Sequence of chain 1.A:
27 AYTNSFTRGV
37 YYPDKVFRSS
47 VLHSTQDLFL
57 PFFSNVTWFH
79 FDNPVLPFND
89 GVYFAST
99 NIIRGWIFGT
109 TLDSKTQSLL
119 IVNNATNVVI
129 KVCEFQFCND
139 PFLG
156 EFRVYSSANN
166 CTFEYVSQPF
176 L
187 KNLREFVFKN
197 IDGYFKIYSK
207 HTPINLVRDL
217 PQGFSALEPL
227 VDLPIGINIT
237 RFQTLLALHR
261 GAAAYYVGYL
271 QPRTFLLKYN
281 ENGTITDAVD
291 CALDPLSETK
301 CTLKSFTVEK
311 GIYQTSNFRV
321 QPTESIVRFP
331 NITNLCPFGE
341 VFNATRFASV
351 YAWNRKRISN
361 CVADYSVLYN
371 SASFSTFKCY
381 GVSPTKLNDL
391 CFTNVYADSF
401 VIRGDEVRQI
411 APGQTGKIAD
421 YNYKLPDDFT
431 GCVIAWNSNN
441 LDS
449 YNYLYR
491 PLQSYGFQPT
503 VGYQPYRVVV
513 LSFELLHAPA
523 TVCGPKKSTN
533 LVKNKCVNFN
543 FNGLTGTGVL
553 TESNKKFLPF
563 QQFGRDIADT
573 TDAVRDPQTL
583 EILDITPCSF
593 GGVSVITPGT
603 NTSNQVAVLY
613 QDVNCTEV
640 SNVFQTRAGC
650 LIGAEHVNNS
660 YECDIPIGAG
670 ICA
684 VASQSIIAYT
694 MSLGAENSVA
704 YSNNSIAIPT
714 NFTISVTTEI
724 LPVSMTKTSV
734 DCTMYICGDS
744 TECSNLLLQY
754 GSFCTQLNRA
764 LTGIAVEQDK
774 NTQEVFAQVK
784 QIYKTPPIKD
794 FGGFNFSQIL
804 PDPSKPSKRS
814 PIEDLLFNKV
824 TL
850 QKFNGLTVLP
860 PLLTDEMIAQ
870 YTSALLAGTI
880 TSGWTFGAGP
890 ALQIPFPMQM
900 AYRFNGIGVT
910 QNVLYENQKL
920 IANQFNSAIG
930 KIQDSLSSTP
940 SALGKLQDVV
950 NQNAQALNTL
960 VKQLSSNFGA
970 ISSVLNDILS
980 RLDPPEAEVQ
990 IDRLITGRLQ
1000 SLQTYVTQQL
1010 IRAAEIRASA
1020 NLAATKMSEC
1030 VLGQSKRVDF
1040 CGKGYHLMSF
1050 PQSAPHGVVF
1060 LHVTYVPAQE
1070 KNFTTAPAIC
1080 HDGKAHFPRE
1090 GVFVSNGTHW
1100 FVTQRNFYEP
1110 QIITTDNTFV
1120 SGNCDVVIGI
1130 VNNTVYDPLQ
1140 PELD

Sequence of chain 1.E:
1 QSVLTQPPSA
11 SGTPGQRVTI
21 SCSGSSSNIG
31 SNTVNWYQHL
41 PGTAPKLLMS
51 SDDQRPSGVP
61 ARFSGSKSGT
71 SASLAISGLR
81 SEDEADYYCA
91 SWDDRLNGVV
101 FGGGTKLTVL

This protein binds this small molecule.
Small molecule (SMILES): CC(=O)N[C@H]1[C@H](O[C@H]2[C@H](O)[C@@H](NC(C)=O)CO[C@@H]2CO[C@@H]2O[C@@H](C)[C@@H](O)[C@@H](O)[C@@H]2O)O[C@H](CO)[C@@H](O[C@@H]2O[C@H](CO)[C@@H](O)[C@H](O)[C@@H]2O)[C@@H]1O

Binding-site contacts:
Ligand atom C1 contacts residue ASN282 of chain 1.B at 1.4 Å.
Ligand atom O3 contacts residue SER68 of chain 1.E at 3.8 Å.
Ligand atom C7 contacts residue GLY69 of chain 1.E at 4.5 Å.
Ligand atom C5 contacts residue ASN282 of chain 1.B at 4.3 Å.
Ligand atom O5 contacts residue ASN282 of chain 1.B at 2.4 Å (h-bond).
Ligand atom C8 contacts residue GLY69 of chain 1.E at 3.7 Å.
Ligand atom C3 contacts residue ASN282 of chain 1.B at 3.8 Å.
Ligand atom O6 contacts residue GLY69 of chain 1.E at 4.0 Å.
Ligand atom O5 contacts residue LYS558 of chain 1.A at 3.9 Å.
Ligand atom C6 contacts residue GLY69 of chain 1.E at 4.0 Å.
Ligand atom C1 contacts residue LYS558 of chain 1.A at 4.5 Å.
Ligand atom O5 contacts residue LYS558 of chain 1.A at 4.4 Å.
Ligand atom O7 contacts residue ASN280 of chain 1.B at 3.8 Å.
Ligand atom C8 contacts residue ASN282 of chain 1.B at 4.3 Å.
Ligand atom C4 contacts residue ASN282 of chain 1.B at 4.3 Å.
Ligand atom C6 contacts residue LYS558 of chain 1.A at 4.4 Å.
Ligand atom C6 contacts residue ASN282 of chain 1.B at 3.8 Å.
Ligand atom C2 contacts residue ASN282 of chain 1.B at 2.5 Å.
Ligand atom O5 contacts residue SER68 of chain 1.E at 4.3 Å.
Ligand atom O3 contacts residue GLY69 of chain 1.E at 3.7 Å.
Ligand atom C5 contacts residue ASN282 of chain 1.B at 3.6 Å.
Ligand atom N2 contacts residue ASN282 of chain 1.B at 2.9 Å (h-bond).
Ligand atom C7 contacts residue ASN282 of chain 1.B at 3.8 Å.
Ligand atom O6 contacts residue SER68 of chain 1.E at 3.6 Å (h-bond).

Sequence of chain 1.B:
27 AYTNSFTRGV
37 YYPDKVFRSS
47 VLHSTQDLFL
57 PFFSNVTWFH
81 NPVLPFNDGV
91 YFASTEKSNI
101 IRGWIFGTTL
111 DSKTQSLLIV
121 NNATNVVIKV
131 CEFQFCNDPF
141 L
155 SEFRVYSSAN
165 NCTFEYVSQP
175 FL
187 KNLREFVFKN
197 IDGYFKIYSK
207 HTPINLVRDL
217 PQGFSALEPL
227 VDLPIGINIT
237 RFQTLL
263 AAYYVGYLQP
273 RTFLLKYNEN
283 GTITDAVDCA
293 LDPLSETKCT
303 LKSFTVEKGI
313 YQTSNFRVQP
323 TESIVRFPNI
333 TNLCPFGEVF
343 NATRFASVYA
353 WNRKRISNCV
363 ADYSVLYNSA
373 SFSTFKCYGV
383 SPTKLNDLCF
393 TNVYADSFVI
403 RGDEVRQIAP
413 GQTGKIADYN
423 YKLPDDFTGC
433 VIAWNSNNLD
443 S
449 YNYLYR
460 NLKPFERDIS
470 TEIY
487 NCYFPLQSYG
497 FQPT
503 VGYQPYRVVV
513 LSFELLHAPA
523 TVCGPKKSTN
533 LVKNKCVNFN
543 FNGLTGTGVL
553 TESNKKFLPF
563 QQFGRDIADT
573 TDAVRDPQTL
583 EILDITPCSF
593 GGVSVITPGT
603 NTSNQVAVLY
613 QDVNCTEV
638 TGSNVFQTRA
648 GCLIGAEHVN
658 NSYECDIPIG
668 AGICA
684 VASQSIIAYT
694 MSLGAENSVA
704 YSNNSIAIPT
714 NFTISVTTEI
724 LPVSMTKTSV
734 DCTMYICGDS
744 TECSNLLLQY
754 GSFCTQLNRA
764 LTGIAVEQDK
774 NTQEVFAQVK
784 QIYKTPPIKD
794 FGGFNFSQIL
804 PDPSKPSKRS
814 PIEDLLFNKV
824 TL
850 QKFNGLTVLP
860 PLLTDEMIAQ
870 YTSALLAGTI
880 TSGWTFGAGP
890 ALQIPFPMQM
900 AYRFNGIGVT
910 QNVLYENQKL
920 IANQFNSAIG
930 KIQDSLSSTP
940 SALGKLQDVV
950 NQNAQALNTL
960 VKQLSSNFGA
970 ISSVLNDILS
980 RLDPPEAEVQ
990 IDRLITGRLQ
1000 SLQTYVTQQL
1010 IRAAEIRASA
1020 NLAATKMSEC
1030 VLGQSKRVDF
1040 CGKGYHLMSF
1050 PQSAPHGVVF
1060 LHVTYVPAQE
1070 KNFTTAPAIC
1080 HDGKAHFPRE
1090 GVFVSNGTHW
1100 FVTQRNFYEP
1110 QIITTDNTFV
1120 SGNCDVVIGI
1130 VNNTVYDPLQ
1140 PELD